Binding-site contacts:
Ligand atom C5 contacts residue ASN67 of chain 52.A at 3.7 Å.
Ligand atom O7 contacts residue ASN67 of chain 52.A at 4.1 Å.
Ligand atom N2 contacts residue ASN67 of chain 52.A at 2.9 Å (h-bond).
Ligand atom C8 contacts residue MET118 of chain 52.A at 4.3 Å (hydrophobic).
Ligand atom C8 contacts residue ASN67 of chain 52.A at 4.2 Å.
Ligand atom C3 contacts residue ASN67 of chain 52.A at 3.8 Å.
Ligand atom C7 contacts residue ASN67 of chain 52.A at 3.7 Å.
Ligand atom C8 contacts residue PHE90 of chain 52.A at 3.9 Å (hydrophobic).
Ligand atom C2 contacts residue ASN67 of chain 52.A at 2.5 Å.
Ligand atom C4 contacts residue ASN67 of chain 52.A at 4.2 Å.
Ligand atom O5 contacts residue ASN67 of chain 52.A at 2.4 Å (h-bond).
Ligand atom C1 contacts residue ASN67 of chain 52.A at 1.4 Å.

The protein below binds the small molecule below.
Small molecule (SMILES): CC(=O)N[C@@H]1[C@@H](O)[C@H](O)[C@@H](CO)O[C@H]1O

Sequence of chain 52.A:
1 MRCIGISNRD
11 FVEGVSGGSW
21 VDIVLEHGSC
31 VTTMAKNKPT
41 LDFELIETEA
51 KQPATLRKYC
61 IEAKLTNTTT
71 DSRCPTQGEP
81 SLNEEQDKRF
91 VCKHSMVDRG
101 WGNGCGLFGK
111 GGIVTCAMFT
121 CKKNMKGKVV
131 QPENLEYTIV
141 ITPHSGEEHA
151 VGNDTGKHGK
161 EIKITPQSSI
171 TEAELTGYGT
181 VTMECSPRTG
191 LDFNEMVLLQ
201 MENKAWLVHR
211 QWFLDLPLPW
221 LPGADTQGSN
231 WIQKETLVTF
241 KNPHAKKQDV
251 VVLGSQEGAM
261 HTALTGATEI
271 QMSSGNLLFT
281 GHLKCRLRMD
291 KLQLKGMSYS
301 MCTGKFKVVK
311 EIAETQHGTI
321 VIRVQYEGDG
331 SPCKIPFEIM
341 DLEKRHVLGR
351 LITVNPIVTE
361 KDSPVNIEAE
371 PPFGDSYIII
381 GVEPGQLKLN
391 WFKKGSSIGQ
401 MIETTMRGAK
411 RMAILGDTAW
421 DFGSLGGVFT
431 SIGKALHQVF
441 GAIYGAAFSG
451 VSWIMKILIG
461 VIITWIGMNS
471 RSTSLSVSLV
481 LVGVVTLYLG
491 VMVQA